Sequence of chain 1.B:
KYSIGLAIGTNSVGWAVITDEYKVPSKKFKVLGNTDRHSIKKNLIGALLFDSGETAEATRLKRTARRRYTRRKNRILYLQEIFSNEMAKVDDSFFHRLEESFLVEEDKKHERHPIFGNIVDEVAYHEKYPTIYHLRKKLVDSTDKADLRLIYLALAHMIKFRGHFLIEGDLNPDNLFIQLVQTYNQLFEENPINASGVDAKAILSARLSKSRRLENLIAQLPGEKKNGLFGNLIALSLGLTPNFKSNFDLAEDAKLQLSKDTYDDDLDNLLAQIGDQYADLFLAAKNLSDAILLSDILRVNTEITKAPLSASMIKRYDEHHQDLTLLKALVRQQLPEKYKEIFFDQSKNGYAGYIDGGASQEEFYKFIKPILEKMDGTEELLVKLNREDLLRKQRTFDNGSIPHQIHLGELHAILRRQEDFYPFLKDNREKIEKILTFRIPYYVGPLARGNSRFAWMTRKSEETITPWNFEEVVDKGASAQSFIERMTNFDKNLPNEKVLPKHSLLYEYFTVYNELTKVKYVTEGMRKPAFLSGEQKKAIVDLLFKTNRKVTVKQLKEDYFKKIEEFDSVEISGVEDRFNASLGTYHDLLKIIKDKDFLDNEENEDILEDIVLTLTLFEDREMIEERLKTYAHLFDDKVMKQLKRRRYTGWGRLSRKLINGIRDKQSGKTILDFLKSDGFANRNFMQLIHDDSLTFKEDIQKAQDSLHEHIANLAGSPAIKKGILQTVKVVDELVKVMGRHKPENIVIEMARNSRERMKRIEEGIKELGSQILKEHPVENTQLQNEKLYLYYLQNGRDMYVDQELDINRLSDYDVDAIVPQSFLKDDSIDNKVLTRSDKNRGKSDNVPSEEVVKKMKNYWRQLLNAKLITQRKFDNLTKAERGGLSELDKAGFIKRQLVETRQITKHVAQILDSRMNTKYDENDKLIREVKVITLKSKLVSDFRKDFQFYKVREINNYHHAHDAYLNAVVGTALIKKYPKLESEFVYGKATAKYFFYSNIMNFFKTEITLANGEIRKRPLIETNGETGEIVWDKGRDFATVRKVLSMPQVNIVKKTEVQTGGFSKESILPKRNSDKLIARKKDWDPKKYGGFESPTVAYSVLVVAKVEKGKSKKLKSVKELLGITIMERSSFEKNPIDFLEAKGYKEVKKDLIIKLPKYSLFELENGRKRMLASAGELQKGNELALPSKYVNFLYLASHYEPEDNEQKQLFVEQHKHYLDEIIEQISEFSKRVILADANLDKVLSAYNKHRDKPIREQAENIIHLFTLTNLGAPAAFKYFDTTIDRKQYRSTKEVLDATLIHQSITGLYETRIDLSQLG

Binding-site contacts:
Ligand atom N6 contacts residue ARG1337 of chain 1.B at 3.1 Å (salt-bridge).
Ligand atom OP2 contacts residue SER1220 of chain 1.B at 2.4 Å (h-bond).
Ligand atom C8 contacts residue ARG1341 of chain 1.B at 3.4 Å.
Ligand atom O5' contacts residue LYS1204 of chain 1.B at 3.4 Å (salt-bridge).
Ligand atom N7 contacts residue ARG1337 of chain 1.B at 3.3 Å (salt-bridge).
Ligand atom C2' contacts residue ARG1341 of chain 1.B at 3.6 Å.
Ligand atom P contacts residue GLN1225 of chain 1.B at 3.5 Å.
Ligand atom OP1 contacts residue GLN1225 of chain 1.B at 3.5 Å (h-bond).
Ligand atom OP2 contacts residue ALA1219 of chain 1.B at 3.4 Å.
Ligand atom C7 contacts residue ARG1337 of chain 1.B at 3.6 Å.
Ligand atom C5' contacts residue ALA1219 of chain 1.B at 3.7 Å (hydrophobic).
Ligand atom C8 contacts residue ARG1341 of chain 1.B at 3.6 Å.
Ligand atom N7 contacts residue ARG1341 of chain 1.B at 3.5 Å.
Ligand atom O3' contacts residue ARG1118 of chain 1.B at 3.0 Å (salt-bridge).
Ligand atom C8 contacts residue GLN1339 of chain 1.B at 3.7 Å.
Ligand atom N7 contacts residue GLN1339 of chain 1.B at 3.6 Å.
Ligand atom C6 contacts residue ARG1337 of chain 1.B at 3.6 Å.
Ligand atom O6 contacts residue ARG1341 of chain 1.B at 2.9 Å (salt-bridge).
Ligand atom C4' contacts residue GLU1139 of chain 1.B at 3.4 Å.
Ligand atom C6 contacts residue ARG1341 of chain 1.B at 3.8 Å.
Ligand atom C3' contacts residue GLU1223 of chain 1.B at 3.7 Å.
Ligand atom OP1 contacts residue LYS1204 of chain 1.B at 2.8 Å (salt-bridge).
Ligand atom P contacts residue LYS1204 of chain 1.B at 3.7 Å.
Ligand atom OP1 contacts residue SER1220 of chain 1.B at 3.7 Å.
Ligand atom N9 contacts residue ARG1341 of chain 1.B at 3.7 Å.
Ligand atom P contacts residue SER1220 of chain 1.B at 3.5 Å.
Ligand atom N7 contacts residue ARG1341 of chain 1.B at 2.8 Å (salt-bridge).
Ligand atom N2 contacts residue LYS1111 of chain 1.B at 3.8 Å.
Ligand atom O3' contacts residue GLU1139 of chain 1.B at 3.6 Å (salt-bridge).
Ligand atom O6 contacts residue ARG1337 of chain 1.B at 2.7 Å (salt-bridge).
Ligand atom C5' contacts residue GLU1139 of chain 1.B at 3.6 Å.
Ligand atom N7 contacts residue GLN1339 of chain 1.B at 3.3 Å (h-bond).
Ligand atom C2' contacts residue GLU1223 of chain 1.B at 3.2 Å.
Ligand atom C6 contacts residue GLN1339 of chain 1.B at 3.8 Å.
Ligand atom P contacts residue ARG1118 of chain 1.B at 3.4 Å.
Ligand atom C5 contacts residue ARG1341 of chain 1.B at 3.8 Å.
Ligand atom N6 contacts residue GLN1339 of chain 1.B at 2.8 Å (h-bond).
Ligand atom OP2 contacts residue GLN1225 of chain 1.B at 2.7 Å (h-bond).
Ligand atom C5 contacts residue ARG1337 of chain 1.B at 3.7 Å.
Ligand atom OP1 contacts residue ARG1118 of chain 1.B at 2.6 Å (salt-bridge).

The small molecule below binds the protein below.
Small molecule (SMILES): Cc1cn([C@H]2C[C@H](O[P](=O)(O)OC[C@H]3O[C@@H](n4cnc5c(=O)nc(N)[nH]c54)C[C@@H]3O[P](=O)(O)OC[C@H]3O[C@@H](n4cnc5c(N)ncnc54)C[C@@H]3O[P](=O)(O)OC[C@H]3O[C@@H](n4cnc5c(=O)nc(N)[nH]c54)C[C@@H]3O[P](=O)(O)OC[C@H]3O[C@@H](n4cnc5c(N)ncnc54)C[C@@H]3O[P](=O)(O)OC[C@H]3O[C@@H](n4cc(C)c(=O)[nH]c4=O)C[C@@H]3O[P](=O)(O)OC[C@H]3O[C@@H](n4cc(C)c(=O)[nH]c4=O)C[C@@H]3O[P](=O)(O)OC[C@H]3O[C@@H](n4cnc5c(=O)nc(N)[nH]c54)C[C@@H]3O)[C@@H](CO)O2)c(=O)[nH]c1=O